Sequence of chain 1.B:
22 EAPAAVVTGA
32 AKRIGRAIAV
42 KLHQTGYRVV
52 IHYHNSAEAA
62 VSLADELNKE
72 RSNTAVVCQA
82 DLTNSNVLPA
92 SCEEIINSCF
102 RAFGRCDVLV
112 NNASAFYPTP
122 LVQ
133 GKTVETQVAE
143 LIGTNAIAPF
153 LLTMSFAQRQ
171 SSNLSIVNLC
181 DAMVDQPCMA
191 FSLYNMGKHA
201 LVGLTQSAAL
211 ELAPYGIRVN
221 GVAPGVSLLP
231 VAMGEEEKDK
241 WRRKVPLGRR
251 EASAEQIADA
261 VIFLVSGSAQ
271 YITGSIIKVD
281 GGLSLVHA

Binding-site contacts:
Ligand atom NAA contacts residue ACT1 of chain 1.K at 3.2 Å.
Ligand atom C6 contacts residue PHE117 of chain 1.B at 3.6 Å (hydrophobic).
Ligand atom CAI contacts residue NAP1 of chain 1.J at 3.6 Å.
Ligand atom CAR contacts residue NAP1 of chain 1.J at 3.5 Å.
Ligand atom CAI contacts residue GLY225 of chain 1.B at 3.1 Å.
Ligand atom CAH contacts residue CYS188 of chain 1.B at 3.3 Å (hydrophobic).
Ligand atom N1 contacts residue NAP1 of chain 1.J at 2.7 Å (h-bond).
Ligand atom C4 contacts residue PHE117 of chain 1.B at 3.6 Å (hydrophobic).
Ligand atom CAF contacts residue CYS188 of chain 1.B at 1.7 Å (hydrophobic).
Ligand atom C5 contacts residue NAP1 of chain 1.J at 3.7 Å.
Ligand atom CAS contacts residue NAP1 of chain 1.J at 3.4 Å.
Ligand atom CAQ contacts residue ACT1 of chain 1.K at 3.7 Å.
Ligand atom CAQ contacts residue NAP1 of chain 1.J at 3.7 Å.
Ligand atom N3 contacts residue PHE117 of chain 1.B at 3.6 Å.
Ligand atom NAB contacts residue SER115 of chain 1.B at 3.0 Å (h-bond).
Ligand atom C4 contacts residue TYR194 of chain 1.B at 3.4 Å (hydrophobic).
Ligand atom NAA contacts residue NAP1 of chain 1.J at 3.6 Å.
Ligand atom NAB contacts residue PHE117 of chain 1.B at 3.5 Å.
Ligand atom NAA contacts residue PRO230 of chain 1.B at 3.6 Å.
Ligand atom N3 contacts residue TYR194 of chain 1.B at 3.4 Å (h-bond).
Ligand atom CAE contacts residue NAP1 of chain 1.J at 3.4 Å.
Ligand atom CAJ contacts residue PHE117 of chain 1.B at 3.7 Å (hydrophobic).
Ligand atom CAE contacts residue ACT1 of chain 1.K at 3.6 Å.
Ligand atom CAH contacts residue ACT1 of chain 1.K at 3.6 Å.
Ligand atom NAM contacts residue NAP1 of chain 1.J at 3.5 Å.
Ligand atom C2 contacts residue PHE117 of chain 1.B at 3.5 Å (hydrophobic).
Ligand atom NAC contacts residue NAP1 of chain 1.J at 3.3 Å (h-bond).
Ligand atom CAG contacts residue GLY225 of chain 1.B at 3.3 Å.
Ligand atom NAB contacts residue NAP1 of chain 1.J at 3.1 Å (h-bond).
Ligand atom C6 contacts residue NAP1 of chain 1.J at 3.4 Å.
Ligand atom C5 contacts residue PHE117 of chain 1.B at 3.7 Å (hydrophobic).
Ligand atom NAM contacts residue TYR194 of chain 1.B at 2.8 Å (h-bond).
Ligand atom CAG contacts residue ACT1 of chain 1.K at 3.2 Å.
Ligand atom CAP contacts residue CYS188 of chain 1.B at 2.8 Å (hydrophobic).
Ligand atom NAM contacts residue PHE117 of chain 1.B at 3.6 Å.
Ligand atom C2 contacts residue NAP1 of chain 1.J at 3.3 Å.
Ligand atom N3 contacts residue NAP1 of chain 1.J at 2.9 Å (h-bond).
Ligand atom CAI contacts residue ACT1 of chain 1.K at 3.3 Å.
Ligand atom OAD contacts residue CYS188 of chain 1.B at 2.6 Å (h-bond).
Ligand atom NAC contacts residue ARG34 of chain 1.B at 3.3 Å (salt-bridge).

The small molecule below binds the protein below.
Small molecule (SMILES): N#Cc1c(-c2cccc(C=O)c2)[nH]c2nc(N)nc(N)c12